Sequence of chain 2.A:
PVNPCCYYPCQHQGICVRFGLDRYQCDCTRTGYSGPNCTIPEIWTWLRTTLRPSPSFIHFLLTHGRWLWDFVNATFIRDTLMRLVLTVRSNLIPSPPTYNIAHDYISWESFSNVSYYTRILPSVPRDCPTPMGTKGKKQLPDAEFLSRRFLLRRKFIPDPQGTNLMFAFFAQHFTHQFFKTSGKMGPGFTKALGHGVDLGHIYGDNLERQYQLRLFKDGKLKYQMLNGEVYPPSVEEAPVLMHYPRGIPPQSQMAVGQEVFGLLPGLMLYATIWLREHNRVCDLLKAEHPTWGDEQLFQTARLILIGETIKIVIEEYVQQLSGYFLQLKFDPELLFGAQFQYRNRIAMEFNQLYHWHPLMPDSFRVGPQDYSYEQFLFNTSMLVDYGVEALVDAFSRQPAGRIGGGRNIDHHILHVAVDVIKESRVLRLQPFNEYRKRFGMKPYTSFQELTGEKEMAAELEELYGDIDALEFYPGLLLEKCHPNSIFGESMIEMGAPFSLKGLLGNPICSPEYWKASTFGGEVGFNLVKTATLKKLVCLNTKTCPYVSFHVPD

A protein and the small-molecule ligand that binds it are described below.
Small molecule (SMILES): CC(=O)N[C@H]1[C@H](O[C@H]2[C@H](O)[C@@H](NC(C)=O)CO[C@@H]2CO)O[C@H](CO)[C@@H](O[C@@H]2O[C@H](CO)[C@@H](O)[C@H](O)[C@@H]2O)[C@@H]1O

Binding-site contacts:
Ligand atom C5 contacts residue TYR147 of chain 1.A at 3.9 Å (hydrophobic).
Ligand atom O6 contacts residue TYR147 of chain 1.A at 3.3 Å (h-bond).
Ligand atom O5 contacts residue PHE220 of chain 1.A at 4.5 Å.
Ligand atom C6 contacts residue TYR147 of chain 1.A at 3.5 Å (hydrophobic).
Ligand atom C7 contacts residue ASN144 of chain 1.A at 3.5 Å.
Ligand atom O3 contacts residue LEU238 of chain 2.A at 4.2 Å.
Ligand atom O5 contacts residue ASN144 of chain 1.A at 2.4 Å (h-bond).
Ligand atom C5 contacts residue ASN144 of chain 1.A at 3.7 Å.
Ligand atom O6 contacts residue GLU239 of chain 2.A at 3.2 Å (salt-bridge).
Ligand atom N2 contacts residue ASN144 of chain 1.A at 2.8 Å (h-bond).
Ligand atom O4 contacts residue LEU238 of chain 2.A at 4.5 Å.
Ligand atom C3 contacts residue LEU238 of chain 2.A at 4.2 Å (hydrophobic).
Ligand atom C6 contacts residue PHE220 of chain 1.A at 4.2 Å (hydrophobic).
Ligand atom N2 contacts residue SER146 of chain 1.A at 4.5 Å.
Ligand atom C5 contacts residue LEU238 of chain 2.A at 4.0 Å (hydrophobic).
Ligand atom C6 contacts residue GLU239 of chain 2.A at 4.2 Å.
Ligand atom C8 contacts residue PHE220 of chain 1.A at 4.4 Å (hydrophobic).
Ligand atom C3 contacts residue ASN144 of chain 1.A at 3.7 Å.
Ligand atom O7 contacts residue ASN144 of chain 1.A at 3.5 Å (h-bond).
Ligand atom C6 contacts residue TYR242 of chain 2.A at 4.0 Å (hydrophobic).
Ligand atom C1 contacts residue LEU238 of chain 2.A at 4.4 Å (hydrophobic).
Ligand atom C2 contacts residue GLU140 of chain 1.A at 4.4 Å.
Ligand atom C1 contacts residue ASN144 of chain 1.A at 1.5 Å.
Ligand atom O5 contacts residue TYR147 of chain 1.A at 3.1 Å (h-bond).
Ligand atom O6 contacts residue GLU140 of chain 1.A at 4.5 Å.
Ligand atom C4 contacts residue ASN144 of chain 1.A at 4.2 Å.
Ligand atom O5 contacts residue GLU140 of chain 1.A at 3.6 Å.
Ligand atom C4 contacts residue LEU238 of chain 2.A at 3.5 Å (hydrophobic).
Ligand atom C2 contacts residue ASN144 of chain 1.A at 2.3 Å.
Ligand atom C8 contacts residue ASN144 of chain 1.A at 4.3 Å.
Ligand atom C2 contacts residue LEU238 of chain 2.A at 4.2 Å (hydrophobic).
Ligand atom O7 contacts residue LEU238 of chain 2.A at 4.3 Å.
Ligand atom C1 contacts residue SER146 of chain 1.A at 4.5 Å.
Ligand atom C1 contacts residue GLU140 of chain 1.A at 3.8 Å.
Ligand atom C6 contacts residue LEU238 of chain 2.A at 4.1 Å (hydrophobic).
Ligand atom O6 contacts residue LEU238 of chain 2.A at 3.3 Å.
Ligand atom C8 contacts residue MET216 of chain 1.A at 3.4 Å (hydrophobic).
Ligand atom O5 contacts residue LEU238 of chain 2.A at 3.8 Å.
Ligand atom C5 contacts residue PHE220 of chain 1.A at 4.2 Å (hydrophobic).
Ligand atom C1 contacts residue TYR147 of chain 1.A at 3.8 Å (hydrophobic).

Sequence of chain 1.A:
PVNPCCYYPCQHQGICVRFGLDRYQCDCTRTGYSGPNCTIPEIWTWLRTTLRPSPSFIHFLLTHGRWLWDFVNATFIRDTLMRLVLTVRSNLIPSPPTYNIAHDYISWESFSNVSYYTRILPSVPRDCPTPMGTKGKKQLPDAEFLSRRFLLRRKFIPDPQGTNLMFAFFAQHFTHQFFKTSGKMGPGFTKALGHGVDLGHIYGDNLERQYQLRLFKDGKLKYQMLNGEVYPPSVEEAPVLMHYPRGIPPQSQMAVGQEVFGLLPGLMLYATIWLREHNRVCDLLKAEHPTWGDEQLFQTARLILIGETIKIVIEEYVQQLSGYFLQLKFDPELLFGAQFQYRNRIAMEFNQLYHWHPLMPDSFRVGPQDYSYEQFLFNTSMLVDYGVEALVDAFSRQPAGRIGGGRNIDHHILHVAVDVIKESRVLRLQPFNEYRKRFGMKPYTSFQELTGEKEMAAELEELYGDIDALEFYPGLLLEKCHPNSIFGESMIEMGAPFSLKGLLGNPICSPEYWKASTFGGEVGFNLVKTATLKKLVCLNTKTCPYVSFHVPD